Sequence of chain 1.A:
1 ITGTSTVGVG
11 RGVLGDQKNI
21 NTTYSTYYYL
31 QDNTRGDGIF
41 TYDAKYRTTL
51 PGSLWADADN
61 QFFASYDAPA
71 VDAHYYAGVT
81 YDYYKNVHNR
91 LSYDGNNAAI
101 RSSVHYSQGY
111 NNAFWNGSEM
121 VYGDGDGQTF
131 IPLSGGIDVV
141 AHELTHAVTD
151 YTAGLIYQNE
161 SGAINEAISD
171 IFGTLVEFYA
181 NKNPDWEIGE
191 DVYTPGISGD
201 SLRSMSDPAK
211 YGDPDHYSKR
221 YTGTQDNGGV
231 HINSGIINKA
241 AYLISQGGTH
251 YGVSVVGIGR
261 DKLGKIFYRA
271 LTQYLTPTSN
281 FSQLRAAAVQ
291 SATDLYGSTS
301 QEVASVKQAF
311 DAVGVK

Binding-site contacts:
Ligand atom P contacts residue GLU143 of chain 1.A at 3.8 Å.
Ligand atom O2P contacts residue ALA113 of chain 1.A at 3.7 Å.
Ligand atom CM contacts residue ALA113 of chain 1.A at 3.3 Å (hydrophobic).
Ligand atom O2P contacts residue GLU143 of chain 1.A at 2.7 Å (salt-bridge).
Ligand atom P contacts residue ALA113 of chain 1.A at 3.8 Å.
Ligand atom CD22 contacts residue ASN111 of chain 1.A at 3.5 Å.
Ligand atom O1P contacts residue HIS142 of chain 1.A at 3.3 Å (h-bond).
Ligand atom C20 contacts residue ALA113 of chain 1.A at 3.6 Å (hydrophobic).
Ligand atom O1P contacts residue TYR157 of chain 1.A at 3.2 Å (h-bond).
Ligand atom CE1 contacts residue TYR110 of chain 1.A at 3.6 Å (hydrophobic).
Ligand atom CZ1 contacts residue GLY189 of chain 1.A at 3.8 Å.
Ligand atom CM contacts residue ASN112 of chain 1.A at 3.3 Å.
Ligand atom CD11 contacts residue HIS142 of chain 1.A at 3.7 Å.
Ligand atom CE21 contacts residue VAL139 of chain 1.A at 3.8 Å (hydrophobic).
Ligand atom CE11 contacts residue ILE188 of chain 1.A at 3.7 Å (hydrophobic).
Ligand atom CM contacts residue GLU143 of chain 1.A at 3.8 Å.
Ligand atom CD12 contacts residue LEU202 of chain 1.A at 3.6 Å (hydrophobic).
Ligand atom CB1 contacts residue ASN112 of chain 1.A at 3.7 Å.
Ligand atom O2P contacts residue HIS142 of chain 1.A at 3.6 Å (h-bond).
Ligand atom O1P contacts residue HIS146 of chain 1.A at 3.5 Å (h-bond).
Ligand atom CB1 contacts residue GLU143 of chain 1.A at 3.5 Å.
Ligand atom CZ1 contacts residue ILE188 of chain 1.A at 3.6 Å (hydrophobic).
Ligand atom N contacts residue TYR157 of chain 1.A at 3.6 Å.
Ligand atom O1P contacts residue GLU166 of chain 1.A at 2.8 Å (salt-bridge).
Ligand atom P contacts residue ZN1 of chain 1.B at 3.0 Å.
Ligand atom O7 contacts residue ARG203 of chain 1.A at 2.7 Å (salt-bridge).
Ligand atom CA1 contacts residue ASN112 of chain 1.A at 3.8 Å.
Ligand atom CD21 contacts residue LEU202 of chain 1.A at 3.7 Å (hydrophobic).
Ligand atom CE21 contacts residue LEU202 of chain 1.A at 3.4 Å (hydrophobic).
Ligand atom CZ1 contacts residue VAL139 of chain 1.A at 3.6 Å (hydrophobic).
Ligand atom O1P contacts residue ZN1 of chain 1.B at 1.9 Å.
Ligand atom O1P contacts residue HIS231 of chain 1.A at 2.9 Å (h-bond).
Ligand atom OXT contacts residue ASN112 of chain 1.A at 3.1 Å (h-bond).
Ligand atom CD1 contacts residue PHE114 of chain 1.A at 3.7 Å (hydrophobic).
Ligand atom O2P contacts residue ZN1 of chain 1.B at 2.9 Å.
Ligand atom CD1 contacts residue ALA113 of chain 1.A at 3.8 Å (hydrophobic).
Ligand atom O2P contacts residue HIS146 of chain 1.A at 3.4 Å (h-bond).
Ligand atom N1 contacts residue ASN112 of chain 1.A at 3.2 Å (h-bond).
Ligand atom CB2 contacts residue ASN112 of chain 1.A at 3.5 Å.
Ligand atom O7 contacts residue HIS231 of chain 1.A at 3.4 Å.

A protein and the small-molecule ligand that binds it are described below.
Small molecule (SMILES): N[C@@H](Cc1ccccc1)[P](=O)(O)C[C@@H](Cc1ccccc1)C(=O)N[C@@H](Cc1ccccc1)C(=O)O